This small molecule binds to this protein.
Small molecule (SMILES): CC(=O)N[C@H]1[C@H](O[C@H]2[C@H](O)[C@@H](NC(C)=O)CO[C@@H]2CO)O[C@H](CO)[C@@H](O)[C@@H]1O

Binding-site contacts:
Ligand atom C4 contacts residue ASN19 of chain 24.BA at 4.4 Å.
Ligand atom C2 contacts residue ASN19 of chain 24.BA at 2.9 Å.
Ligand atom C8 contacts residue TYR17 of chain 24.BA at 4.4 Å (hydrophobic).
Ligand atom C7 contacts residue ASN19 of chain 24.BA at 3.8 Å.
Ligand atom O7 contacts residue ASN19 of chain 24.BA at 4.2 Å.
Ligand atom C3 contacts residue ASN19 of chain 24.BA at 4.0 Å.
Ligand atom C1 contacts residue ASN19 of chain 24.BA at 1.6 Å.
Ligand atom N2 contacts residue ASN19 of chain 24.BA at 3.2 Å (h-bond).
Ligand atom O5 contacts residue ASN19 of chain 24.BA at 2.5 Å (h-bond).
Ligand atom C5 contacts residue ASN19 of chain 24.BA at 3.5 Å.

Sequence of chain 24.BA:
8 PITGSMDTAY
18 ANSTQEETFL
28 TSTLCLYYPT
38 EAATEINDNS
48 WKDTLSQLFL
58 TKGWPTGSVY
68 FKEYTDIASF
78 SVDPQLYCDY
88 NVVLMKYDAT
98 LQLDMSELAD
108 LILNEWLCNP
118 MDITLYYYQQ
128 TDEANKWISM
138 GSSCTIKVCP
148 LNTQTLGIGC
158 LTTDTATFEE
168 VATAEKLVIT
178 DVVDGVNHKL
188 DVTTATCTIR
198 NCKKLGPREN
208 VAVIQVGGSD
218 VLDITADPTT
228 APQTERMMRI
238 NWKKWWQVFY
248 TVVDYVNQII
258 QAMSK